Binding-site contacts:
Ligand atom C7 contacts residue ASN301 of chain 1.G at 3.1 Å.
Ligand atom N2 contacts residue ASN301 of chain 1.G at 2.9 Å (h-bond).
Ligand atom C4 contacts residue GLY105 of chain 1.K at 4.2 Å.
Ligand atom C5 contacts residue ASN301 of chain 1.G at 3.7 Å.
Ligand atom C8 contacts residue ASN265 of chain 1.G at 3.6 Å.
Ligand atom O7 contacts residue NAG1 of chain 1.UA at 3.9 Å.
Ligand atom C2 contacts residue HIS299 of chain 1.G at 4.0 Å.
Ligand atom O7 contacts residue VAL106 of chain 1.K at 3.7 Å.
Ligand atom O7 contacts residue ASN265 of chain 1.G at 4.1 Å.
Ligand atom O5 contacts residue ASN301 of chain 1.G at 2.4 Å (h-bond).
Ligand atom O4 contacts residue VAL103 of chain 1.K at 3.5 Å (h-bond).
Ligand atom O7 contacts residue VAL107 of chain 1.K at 3.0 Å (h-bond).
Ligand atom C5 contacts residue ILE383 of chain 1.G at 3.5 Å (hydrophobic).
Ligand atom C6 contacts residue ARG296 of chain 1.G at 4.1 Å.
Ligand atom O3 contacts residue VAL103 of chain 1.K at 4.0 Å.
Ligand atom C4 contacts residue ASN301 of chain 1.G at 4.2 Å.
Ligand atom C8 contacts residue THR267 of chain 1.G at 3.4 Å.
Ligand atom N2 contacts residue HIS299 of chain 1.G at 3.3 Å (h-bond).
Ligand atom C3 contacts residue VAL106 of chain 1.K at 4.2 Å (hydrophobic).
Ligand atom C8 contacts residue HIS299 of chain 1.G at 4.2 Å.
Ligand atom O5 contacts residue ILE383 of chain 1.G at 3.7 Å.
Ligand atom C7 contacts residue VAL107 of chain 1.K at 4.2 Å (hydrophobic).
Ligand atom O7 contacts residue ASN301 of chain 1.G at 2.9 Å (h-bond).
Ligand atom C6 contacts residue ILE383 of chain 1.G at 3.8 Å (hydrophobic).
Ligand atom C7 contacts residue HIS299 of chain 1.G at 4.2 Å.
Ligand atom C3 contacts residue ASN301 of chain 1.G at 3.8 Å.
Ligand atom O6 contacts residue ARG296 of chain 1.G at 3.6 Å.
Ligand atom C4 contacts residue VAL103 of chain 1.K at 3.7 Å (hydrophobic).
Ligand atom C5 contacts residue VAL103 of chain 1.K at 3.5 Å (hydrophobic).
Ligand atom C1 contacts residue ILE383 of chain 1.G at 4.1 Å (hydrophobic).
Ligand atom C1 contacts residue ASN301 of chain 1.G at 1.4 Å.
Ligand atom C8 contacts residue VAL107 of chain 1.K at 3.9 Å (hydrophobic).
Ligand atom C2 contacts residue ASN301 of chain 1.G at 2.5 Å.
Ligand atom O5 contacts residue SER381 of chain 1.G at 4.2 Å.
Ligand atom C3 contacts residue HIS299 of chain 1.G at 3.9 Å.
Ligand atom C2 contacts residue GLY105 of chain 1.K at 3.8 Å.
Ligand atom C3 contacts residue VAL103 of chain 1.K at 3.5 Å (hydrophobic).
Ligand atom O4 contacts residue VAL106 of chain 1.K at 4.1 Å.
Ligand atom O3 contacts residue HIS299 of chain 1.G at 4.2 Å.
Ligand atom O7 contacts residue GLY105 of chain 1.K at 3.6 Å (h-bond).

Sequence of chain 1.K:
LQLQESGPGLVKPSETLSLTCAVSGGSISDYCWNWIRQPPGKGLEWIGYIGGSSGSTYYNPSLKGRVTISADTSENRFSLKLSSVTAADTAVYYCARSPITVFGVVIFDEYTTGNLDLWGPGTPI

Sequence of chain 1.G:
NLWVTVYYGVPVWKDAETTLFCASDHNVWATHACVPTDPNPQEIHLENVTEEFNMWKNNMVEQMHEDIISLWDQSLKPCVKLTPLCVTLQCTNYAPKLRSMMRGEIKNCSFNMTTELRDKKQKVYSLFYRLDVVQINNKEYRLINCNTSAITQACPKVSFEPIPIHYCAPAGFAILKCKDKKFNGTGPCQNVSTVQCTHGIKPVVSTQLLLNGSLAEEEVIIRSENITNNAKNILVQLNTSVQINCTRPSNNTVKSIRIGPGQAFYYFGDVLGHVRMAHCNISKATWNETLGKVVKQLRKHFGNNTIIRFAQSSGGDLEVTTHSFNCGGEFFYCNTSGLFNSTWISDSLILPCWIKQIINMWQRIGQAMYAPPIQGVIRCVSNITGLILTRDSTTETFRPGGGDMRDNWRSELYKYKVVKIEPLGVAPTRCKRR

This protein binds this small molecule.
Small molecule (SMILES): CC(=O)N[C@H]1[C@H](O[C@H]2[C@H](O)[C@@H](NC(C)=O)CO[C@@H]2CO)O[C@H](CO)[C@@H](O[C@@H]2O[C@H](CO[C@H]3O[C@H](CO)[C@@H](O)[C@H](O)[C@@H]3O)[C@@H](O)[C@H](O[C@H]3O[C@H](CO)[C@@H](O)[C@H](O)[C@@H]3O)[C@@H]2O)[C@@H]1O